Sequence of chain 1.B:
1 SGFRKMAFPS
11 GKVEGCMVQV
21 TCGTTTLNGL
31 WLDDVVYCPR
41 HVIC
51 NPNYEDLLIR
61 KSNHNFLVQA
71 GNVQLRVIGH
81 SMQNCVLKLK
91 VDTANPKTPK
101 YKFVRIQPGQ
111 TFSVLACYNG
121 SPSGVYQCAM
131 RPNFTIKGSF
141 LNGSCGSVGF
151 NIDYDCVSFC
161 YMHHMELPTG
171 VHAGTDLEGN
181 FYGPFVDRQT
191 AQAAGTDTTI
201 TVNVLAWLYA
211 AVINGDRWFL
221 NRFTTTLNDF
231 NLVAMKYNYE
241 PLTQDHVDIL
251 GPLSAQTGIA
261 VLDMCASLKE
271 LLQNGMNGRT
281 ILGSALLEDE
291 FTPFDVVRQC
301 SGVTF

This small molecule binds to this protein.
Small molecule (SMILES): NC(=O)N1Cc2ccc(Cl)cc2[C@H](C(=O)Nc2cncc3ccccc23)C1

Binding-site contacts:
Ligand atom C16 contacts residue MET49 of chain 1.A at 3.5 Å (hydrophobic).
Ligand atom C14 contacts residue HIS41 of chain 1.A at 3.8 Å.
Ligand atom C7 contacts residue GLU166 of chain 1.A at 3.6 Å.
Ligand atom C8 contacts residue PHE140 of chain 1.A at 3.6 Å (hydrophobic).
Ligand atom N3 contacts residue HIS163 of chain 1.A at 2.6 Å (h-bond).
Ligand atom C15 contacts residue MET165 of chain 1.A at 3.6 Å (hydrophobic).
Ligand atom C5 contacts residue GLU166 of chain 1.A at 3.8 Å.
Ligand atom C17 contacts residue GLN189 of chain 1.A at 3.5 Å.
Ligand atom C14 contacts residue HIS164 of chain 1.A at 3.3 Å.
Ligand atom C11 contacts residue ASN142 of chain 1.A at 3.7 Å.
Ligand atom C14 contacts residue MET165 of chain 1.A at 3.6 Å (hydrophobic).
Ligand atom CL contacts residue HIS164 of chain 1.A at 3.9 Å.
Ligand atom N3 contacts residue SER144 of chain 1.A at 3.5 Å (h-bond).
Ligand atom CL contacts residue MET165 of chain 1.A at 3.8 Å.
Ligand atom C17 contacts residue DMS1 of chain 1.E at 3.5 Å.
Ligand atom C7 contacts residue LEU141 of chain 1.A at 3.6 Å (hydrophobic).
Ligand atom C6 contacts residue PHE140 of chain 1.A at 3.3 Å (hydrophobic).
Ligand atom C10 contacts residue ASN142 of chain 1.A at 3.8 Å.
Ligand atom C7 contacts residue ASN142 of chain 1.A at 3.8 Å.
Ligand atom C7 contacts residue PHE140 of chain 1.A at 3.9 Å (hydrophobic).
Ligand atom O1 contacts residue GLU166 of chain 1.A at 3.1 Å (salt-bridge).
Ligand atom N3 contacts residue HIS172 of chain 1.A at 3.9 Å.
Ligand atom C16 contacts residue DMS1 of chain 1.E at 3.9 Å.
Ligand atom C15 contacts residue MET49 of chain 1.A at 3.8 Å (hydrophobic).
Ligand atom C6 contacts residue HIS163 of chain 1.A at 3.8 Å.
Ligand atom O1 contacts residue MET165 of chain 1.A at 3.4 Å.
Ligand atom N3 contacts residue GLU166 of chain 1.A at 3.8 Å.
Ligand atom CL contacts residue HIS41 of chain 1.A at 3.4 Å.
Ligand atom C6 contacts residue GLU166 of chain 1.A at 3.4 Å.
Ligand atom N2 contacts residue CYS145 of chain 1.A at 3.6 Å.
Ligand atom CL contacts residue ASP187 of chain 1.A at 3.5 Å.
Ligand atom C9 contacts residue ASN142 of chain 1.A at 3.8 Å.
Ligand atom C8 contacts residue GLU166 of chain 1.A at 3.4 Å.
Ligand atom C6 contacts residue LEU141 of chain 1.A at 3.7 Å (hydrophobic).
Ligand atom C8 contacts residue ASN142 of chain 1.A at 3.6 Å.
Ligand atom C8 contacts residue LEU141 of chain 1.A at 3.7 Å (hydrophobic).
Ligand atom C19 contacts residue GLN189 of chain 1.A at 3.4 Å.
Ligand atom C5 contacts residue HIS163 of chain 1.A at 3.0 Å.
Ligand atom N3 contacts residue PHE140 of chain 1.A at 3.6 Å.
Ligand atom C18 contacts residue GLN189 of chain 1.A at 3.9 Å.

Sequence of chain 1.A:
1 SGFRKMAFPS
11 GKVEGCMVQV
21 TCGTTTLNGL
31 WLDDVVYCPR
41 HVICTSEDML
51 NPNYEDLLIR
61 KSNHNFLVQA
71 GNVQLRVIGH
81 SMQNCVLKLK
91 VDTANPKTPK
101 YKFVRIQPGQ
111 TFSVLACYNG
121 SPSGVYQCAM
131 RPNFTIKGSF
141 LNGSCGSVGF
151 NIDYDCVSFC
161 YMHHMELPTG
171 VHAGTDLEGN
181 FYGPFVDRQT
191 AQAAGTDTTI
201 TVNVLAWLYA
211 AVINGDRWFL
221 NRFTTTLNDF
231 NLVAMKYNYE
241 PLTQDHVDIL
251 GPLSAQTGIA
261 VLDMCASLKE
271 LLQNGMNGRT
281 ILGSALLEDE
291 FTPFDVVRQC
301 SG